A small-molecule ligand and the protein it binds are described below.
Small molecule (SMILES): Nc1nc(-c2ccccc2)nc2[nH]nc(Nc3ccc(C(F)(F)F)cc3)c12

Binding-site contacts:
Ligand atom C4 contacts residue MET221 of chain 49.C at 3.7 Å (hydrophobic).
Ligand atom N6 contacts residue ASN219 of chain 49.C at 3.5 Å.
Ligand atom C17 contacts residue ALA194 of chain 49.C at 3.6 Å (hydrophobic).
Ligand atom C15 contacts residue SER198 of chain 49.B at 3.6 Å.
Ligand atom N1 contacts residue ASN219 of chain 49.C at 3.9 Å.
Ligand atom C10 contacts residue LEU218 of chain 49.C at 3.4 Å (hydrophobic).
Ligand atom C3 contacts residue TYR197 of chain 49.C at 3.8 Å (hydrophobic).
Ligand atom F3 contacts residue LEU106 of chain 49.C at 3.5 Å.
Ligand atom C2 contacts residue MET221 of chain 49.C at 3.8 Å (hydrophobic).
Ligand atom C4 contacts residue ASN105 of chain 49.C at 3.4 Å.
Ligand atom C13 contacts residue ALA196 of chain 49.C at 3.8 Å (hydrophobic).
Ligand atom C11 contacts residue LEU218 of chain 49.C at 3.6 Å (hydrophobic).
Ligand atom C13 contacts residue LEU218 of chain 49.C at 3.6 Å (hydrophobic).
Ligand atom F2 contacts residue MET221 of chain 49.C at 2.9 Å.
Ligand atom F2 contacts residue ILE104 of chain 49.C at 3.4 Å.
Ligand atom C15 contacts residue ASN198 of chain 49.C at 2.5 Å.
Ligand atom C6 contacts residue MET221 of chain 49.C at 3.8 Å (hydrophobic).
Ligand atom C9 contacts residue ASN198 of chain 49.C at 3.1 Å.
Ligand atom F3 contacts residue TYR128 of chain 49.C at 3.4 Å.
Ligand atom C6 contacts residue ASN105 of chain 49.C at 3.6 Å.
Ligand atom N4 contacts residue LEU218 of chain 49.C at 3.0 Å (h-bond).
Ligand atom F2 contacts residue TYR128 of chain 49.C at 3.4 Å.
Ligand atom C6 contacts residue ILE104 of chain 49.C at 3.3 Å (hydrophobic).
Ligand atom N6 contacts residue LEU218 of chain 49.C at 3.4 Å (h-bond).
Ligand atom N5 contacts residue ASN198 of chain 49.C at 3.0 Å (h-bond).
Ligand atom F1 contacts residue SER126 of chain 49.C at 3.6 Å.
Ligand atom C13 contacts residue ASN198 of chain 49.C at 2.6 Å.
Ligand atom N3 contacts residue TYR197 of chain 49.C at 3.9 Å.
Ligand atom C15 contacts residue ALA194 of chain 49.C at 3.5 Å (hydrophobic).
Ligand atom C12 contacts residue LEU218 of chain 49.C at 3.6 Å (hydrophobic).
Ligand atom C17 contacts residue ASN198 of chain 49.C at 3.7 Å.
Ligand atom N3 contacts residue ASN198 of chain 49.C at 2.3 Å (h-bond).
Ligand atom C5 contacts residue MET221 of chain 49.C at 3.9 Å (hydrophobic).
Ligand atom F3 contacts residue ILE104 of chain 49.C at 3.7 Å.
Ligand atom N2 contacts residue ASN198 of chain 49.C at 3.3 Å (h-bond).
Ligand atom C15 contacts residue LEU218 of chain 49.C at 3.8 Å (hydrophobic).
Ligand atom N5 contacts residue TYR197 of chain 49.C at 3.8 Å.
Ligand atom N6 contacts residue MET221 of chain 49.C at 3.2 Å.
Ligand atom C1 contacts residue TYR197 of chain 49.C at 3.8 Å (hydrophobic).
Ligand atom C14 contacts residue LEU218 of chain 49.C at 3.5 Å (hydrophobic).

Sequence of chain 33.D:
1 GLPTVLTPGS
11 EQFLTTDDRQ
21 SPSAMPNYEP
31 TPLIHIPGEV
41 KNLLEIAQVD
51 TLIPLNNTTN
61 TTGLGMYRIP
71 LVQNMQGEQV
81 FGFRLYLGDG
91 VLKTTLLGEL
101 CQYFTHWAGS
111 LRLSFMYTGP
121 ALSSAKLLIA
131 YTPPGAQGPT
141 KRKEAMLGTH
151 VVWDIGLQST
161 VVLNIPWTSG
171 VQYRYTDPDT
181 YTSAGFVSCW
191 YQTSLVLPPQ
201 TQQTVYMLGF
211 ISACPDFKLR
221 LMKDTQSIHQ

Sequence of chain 49.C:
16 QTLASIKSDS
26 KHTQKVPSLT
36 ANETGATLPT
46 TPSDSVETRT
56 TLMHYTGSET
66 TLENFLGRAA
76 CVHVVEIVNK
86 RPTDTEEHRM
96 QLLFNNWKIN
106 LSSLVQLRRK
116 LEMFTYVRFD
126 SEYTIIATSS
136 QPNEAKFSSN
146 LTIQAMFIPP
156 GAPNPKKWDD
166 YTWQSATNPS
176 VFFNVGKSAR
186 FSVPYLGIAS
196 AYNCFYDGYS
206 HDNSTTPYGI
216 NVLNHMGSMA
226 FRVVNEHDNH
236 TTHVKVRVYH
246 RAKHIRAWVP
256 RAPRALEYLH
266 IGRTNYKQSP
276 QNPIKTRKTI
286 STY

Sequence of chain 49.B:
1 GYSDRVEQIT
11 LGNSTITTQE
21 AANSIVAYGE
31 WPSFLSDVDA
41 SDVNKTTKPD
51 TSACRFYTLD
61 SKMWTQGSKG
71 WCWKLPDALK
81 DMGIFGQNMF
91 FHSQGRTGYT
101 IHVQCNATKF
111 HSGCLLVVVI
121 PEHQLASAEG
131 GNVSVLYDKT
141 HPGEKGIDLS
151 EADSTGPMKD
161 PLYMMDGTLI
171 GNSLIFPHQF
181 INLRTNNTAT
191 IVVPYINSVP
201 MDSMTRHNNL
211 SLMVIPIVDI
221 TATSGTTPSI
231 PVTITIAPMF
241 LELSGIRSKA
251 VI